Binding-site contacts:
Ligand atom C11 contacts residue ILE112 of chain 1.A at 3.6 Å (hydrophobic).
Ligand atom C15 contacts residue SER110 of chain 1.A at 3.7 Å.
Ligand atom C8 contacts residue TYR104 of chain 1.A at 4.1 Å (hydrophobic).
Ligand atom C6 contacts residue VAL54 of chain 1.A at 4.0 Å (hydrophobic).
Ligand atom C4 contacts residue PRO49 of chain 1.A at 3.9 Å (hydrophobic).
Ligand atom O2 contacts residue ILE112 of chain 1.A at 3.6 Å.
Ligand atom N2 contacts residue VAL54 of chain 1.A at 3.8 Å.
Ligand atom N3 contacts residue PRO49 of chain 1.A at 4.0 Å.
Ligand atom C12 contacts residue ILE112 of chain 1.A at 3.7 Å (hydrophobic).
Ligand atom C6 contacts residue PRO49 of chain 1.A at 3.9 Å (hydrophobic).
Ligand atom C8 contacts residue VAL54 of chain 1.A at 4.1 Å (hydrophobic).
Ligand atom C4 contacts residue GLN52 of chain 1.A at 3.4 Å.
Ligand atom C4 contacts residue PRO53 of chain 1.A at 3.3 Å (hydrophobic).
Ligand atom C9 contacts residue VAL54 of chain 1.A at 3.5 Å (hydrophobic).
Ligand atom S2 contacts residue PRO53 of chain 1.A at 3.3 Å (h-bond).
Ligand atom C12 contacts residue TYR104 of chain 1.A at 3.8 Å (hydrophobic).
Ligand atom C8 contacts residue TYR62 of chain 1.A at 4.1 Å (hydrophobic).
Ligand atom N3 contacts residue VAL54 of chain 1.A at 3.8 Å.
Ligand atom C5 contacts residue PRO49 of chain 1.A at 3.3 Å (hydrophobic).
Ligand atom C15 contacts residue THR105 of chain 1.A at 3.6 Å.
Ligand atom C13 contacts residue ILE112 of chain 1.A at 4.1 Å (hydrophobic).
Ligand atom C10 contacts residue VAL54 of chain 1.A at 3.9 Å (hydrophobic).
Ligand atom C14 contacts residue TYR104 of chain 1.A at 4.1 Å (hydrophobic).
Ligand atom S1 contacts residue THR105 of chain 1.A at 3.8 Å.
Ligand atom C8 contacts residue TYR59 of chain 1.A at 4.1 Å (hydrophobic).
Ligand atom N2 contacts residue PRO49 of chain 1.A at 2.9 Å (h-bond).
Ligand atom C3 contacts residue PRO53 of chain 1.A at 3.7 Å (hydrophobic).
Ligand atom S1 contacts residue SER101 of chain 1.A at 3.6 Å.
Ligand atom C4 contacts residue VAL54 of chain 1.A at 3.9 Å (hydrophobic).
Ligand atom C15 contacts residue PRO106 of chain 1.A at 4.0 Å (hydrophobic).
Ligand atom C3 contacts residue GLN52 of chain 1.A at 4.0 Å.
Ligand atom C4 contacts residue ASP55 of chain 1.A at 4.0 Å.
Ligand atom O1 contacts residue ASP55 of chain 1.A at 3.7 Å.
Ligand atom C10 contacts residue PRO49 of chain 1.A at 3.3 Å (hydrophobic).
Ligand atom O1 contacts residue VAL54 of chain 1.A at 3.9 Å.
Ligand atom C13 contacts residue TYR104 of chain 1.A at 3.7 Å (hydrophobic).
Ligand atom O1 contacts residue TYR59 of chain 1.A at 3.5 Å.
Ligand atom C7 contacts residue TYR59 of chain 1.A at 3.2 Å (hydrophobic).
Ligand atom O2 contacts residue SER101 of chain 1.A at 2.9 Å (h-bond).
Ligand atom C11 contacts residue SER101 of chain 1.A at 4.0 Å.

This protein binds this small molecule.
Small molecule (SMILES): Cc1nc(CCNC(=O)N2CCN(C(=O)c3cccs3)CC2)sc1C

Sequence of chain 1.A:
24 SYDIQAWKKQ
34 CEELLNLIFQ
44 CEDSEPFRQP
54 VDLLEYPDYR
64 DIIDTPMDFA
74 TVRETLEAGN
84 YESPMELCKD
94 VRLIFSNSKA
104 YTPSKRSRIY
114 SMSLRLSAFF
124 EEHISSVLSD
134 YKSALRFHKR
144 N